Binding-site contacts:
Ligand atom O6 contacts residue ASN1207 of chain 1.A at 3.7 Å.
Ligand atom C7 contacts residue ASN1207 of chain 1.A at 3.4 Å.
Ligand atom N2 contacts residue ASN1207 of chain 1.A at 3.2 Å (h-bond).
Ligand atom C6 contacts residue ASN1207 of chain 1.A at 4.2 Å.
Ligand atom C1 contacts residue ASN1207 of chain 1.A at 1.4 Å.
Ligand atom O7 contacts residue ASN1207 of chain 1.A at 3.0 Å (h-bond).
Ligand atom C4 contacts residue ASN1207 of chain 1.A at 4.1 Å.
Ligand atom C2 contacts residue ASN1207 of chain 1.A at 2.4 Å.
Ligand atom O3 contacts residue ASN1207 of chain 1.A at 4.2 Å.
Ligand atom C5 contacts residue ASN1207 of chain 1.A at 3.6 Å.
Ligand atom O5 contacts residue ASN1207 of chain 1.A at 2.3 Å (h-bond).
Ligand atom C3 contacts residue ASN1207 of chain 1.A at 3.7 Å.

Sequence of chain 1.A:
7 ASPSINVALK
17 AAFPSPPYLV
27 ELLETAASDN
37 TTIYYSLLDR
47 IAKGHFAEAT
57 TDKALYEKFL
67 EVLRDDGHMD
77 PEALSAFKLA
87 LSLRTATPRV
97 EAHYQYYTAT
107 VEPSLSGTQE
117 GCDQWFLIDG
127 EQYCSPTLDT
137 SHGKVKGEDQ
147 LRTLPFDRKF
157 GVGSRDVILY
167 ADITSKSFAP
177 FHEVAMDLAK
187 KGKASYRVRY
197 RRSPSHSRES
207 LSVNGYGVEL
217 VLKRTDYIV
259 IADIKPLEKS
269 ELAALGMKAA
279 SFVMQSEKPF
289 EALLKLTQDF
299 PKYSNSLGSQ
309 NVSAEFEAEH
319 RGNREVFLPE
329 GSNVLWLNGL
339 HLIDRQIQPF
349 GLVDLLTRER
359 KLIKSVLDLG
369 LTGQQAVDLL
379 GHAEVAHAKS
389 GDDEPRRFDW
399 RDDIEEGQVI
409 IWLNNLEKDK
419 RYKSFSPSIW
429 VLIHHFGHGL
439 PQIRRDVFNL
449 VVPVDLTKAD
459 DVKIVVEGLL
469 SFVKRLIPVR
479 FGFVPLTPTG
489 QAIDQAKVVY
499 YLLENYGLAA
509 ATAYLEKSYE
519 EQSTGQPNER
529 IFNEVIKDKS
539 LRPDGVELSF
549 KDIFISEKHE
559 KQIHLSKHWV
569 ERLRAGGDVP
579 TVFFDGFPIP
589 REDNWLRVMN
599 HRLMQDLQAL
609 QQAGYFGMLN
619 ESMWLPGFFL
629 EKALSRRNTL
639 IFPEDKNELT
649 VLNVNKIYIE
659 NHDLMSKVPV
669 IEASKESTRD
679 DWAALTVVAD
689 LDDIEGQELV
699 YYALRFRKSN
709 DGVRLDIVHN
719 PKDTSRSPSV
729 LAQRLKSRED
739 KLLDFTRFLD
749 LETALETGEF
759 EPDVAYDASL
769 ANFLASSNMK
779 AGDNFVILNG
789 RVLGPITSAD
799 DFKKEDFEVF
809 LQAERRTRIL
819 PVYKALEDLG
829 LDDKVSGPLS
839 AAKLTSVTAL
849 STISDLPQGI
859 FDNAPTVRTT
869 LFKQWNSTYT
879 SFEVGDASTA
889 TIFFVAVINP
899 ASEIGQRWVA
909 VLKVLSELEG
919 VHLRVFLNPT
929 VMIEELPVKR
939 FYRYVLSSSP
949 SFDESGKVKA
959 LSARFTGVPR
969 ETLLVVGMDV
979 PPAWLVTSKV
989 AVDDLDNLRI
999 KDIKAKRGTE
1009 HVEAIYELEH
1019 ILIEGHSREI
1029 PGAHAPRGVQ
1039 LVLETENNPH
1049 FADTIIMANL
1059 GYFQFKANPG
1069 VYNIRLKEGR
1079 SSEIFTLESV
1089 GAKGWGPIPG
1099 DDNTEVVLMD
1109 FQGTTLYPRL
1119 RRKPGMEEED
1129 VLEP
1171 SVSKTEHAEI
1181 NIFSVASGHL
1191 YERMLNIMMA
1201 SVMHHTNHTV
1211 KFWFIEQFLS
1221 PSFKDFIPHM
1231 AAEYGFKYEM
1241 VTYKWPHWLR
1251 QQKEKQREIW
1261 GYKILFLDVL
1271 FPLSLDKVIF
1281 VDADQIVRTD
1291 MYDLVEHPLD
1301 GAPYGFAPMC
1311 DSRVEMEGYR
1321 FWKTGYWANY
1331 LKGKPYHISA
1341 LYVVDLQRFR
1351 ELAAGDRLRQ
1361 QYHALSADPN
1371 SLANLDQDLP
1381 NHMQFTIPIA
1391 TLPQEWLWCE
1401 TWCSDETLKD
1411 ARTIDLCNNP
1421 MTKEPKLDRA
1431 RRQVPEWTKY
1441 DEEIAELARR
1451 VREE

A small-molecule ligand and the protein it binds are described below.
Small molecule (SMILES): CC(=O)N[C@H]1[C@H](O[C@H]2[C@H](O)[C@@H](NC(C)=O)CO[C@@H]2CO)O[C@H](CO)[C@@H](O[C@@H]2O[C@H](CO)[C@@H](O)[C@H](O[C@H]3O[C@H](CO[C@H]4O[C@H](CO[C@H]5O[C@H](CO)[C@@H](O)[C@H](O)[C@@H]5O)[C@@H](O)[C@H](O[C@H]5O[C@H](CO)[C@@H](O)[C@H](O)[C@@H]5O)[C@@H]4O)[C@@H](O)[C@H](O)[C@@H]3O)[C@@H]2O)[C@@H]1O